The small molecule below binds the protein below.
Small molecule (SMILES): OC1CCC(O)CC1

Sequence of chain 1.A:
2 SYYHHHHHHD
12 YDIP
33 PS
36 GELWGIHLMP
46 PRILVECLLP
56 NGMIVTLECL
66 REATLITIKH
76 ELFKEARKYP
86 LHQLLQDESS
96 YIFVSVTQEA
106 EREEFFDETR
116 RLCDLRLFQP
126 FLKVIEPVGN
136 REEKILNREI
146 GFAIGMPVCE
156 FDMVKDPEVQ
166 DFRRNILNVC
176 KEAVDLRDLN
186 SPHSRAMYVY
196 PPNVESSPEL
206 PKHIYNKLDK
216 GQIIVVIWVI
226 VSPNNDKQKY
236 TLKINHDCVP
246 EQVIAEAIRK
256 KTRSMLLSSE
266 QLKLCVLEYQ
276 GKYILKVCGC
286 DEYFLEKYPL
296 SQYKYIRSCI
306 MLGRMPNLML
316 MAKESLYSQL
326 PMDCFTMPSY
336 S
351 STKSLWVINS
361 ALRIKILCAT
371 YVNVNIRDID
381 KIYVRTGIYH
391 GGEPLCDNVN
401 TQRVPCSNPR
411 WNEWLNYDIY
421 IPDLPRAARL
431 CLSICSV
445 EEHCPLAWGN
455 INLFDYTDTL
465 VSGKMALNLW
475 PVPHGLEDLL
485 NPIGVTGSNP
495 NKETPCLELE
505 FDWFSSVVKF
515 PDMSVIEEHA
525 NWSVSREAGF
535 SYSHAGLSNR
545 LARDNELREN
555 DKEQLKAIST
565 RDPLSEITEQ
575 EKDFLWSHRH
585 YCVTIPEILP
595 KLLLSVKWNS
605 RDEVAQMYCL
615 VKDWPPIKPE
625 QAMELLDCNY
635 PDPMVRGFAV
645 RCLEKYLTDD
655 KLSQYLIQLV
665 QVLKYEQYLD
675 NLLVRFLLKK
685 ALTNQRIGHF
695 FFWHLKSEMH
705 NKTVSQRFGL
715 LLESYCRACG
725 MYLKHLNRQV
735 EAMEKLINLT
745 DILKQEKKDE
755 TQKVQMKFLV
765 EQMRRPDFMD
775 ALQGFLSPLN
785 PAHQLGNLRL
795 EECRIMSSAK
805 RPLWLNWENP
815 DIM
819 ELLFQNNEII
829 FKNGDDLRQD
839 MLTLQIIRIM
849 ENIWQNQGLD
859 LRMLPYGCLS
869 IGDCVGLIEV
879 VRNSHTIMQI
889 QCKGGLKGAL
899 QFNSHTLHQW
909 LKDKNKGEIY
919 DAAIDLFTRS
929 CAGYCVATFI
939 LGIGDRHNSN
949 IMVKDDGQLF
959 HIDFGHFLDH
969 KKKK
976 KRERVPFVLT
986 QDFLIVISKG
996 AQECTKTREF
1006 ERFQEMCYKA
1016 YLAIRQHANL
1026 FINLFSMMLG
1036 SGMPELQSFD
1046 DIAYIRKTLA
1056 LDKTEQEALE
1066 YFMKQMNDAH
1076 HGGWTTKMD

Binding-site contacts:
Ligand atom C1 contacts residue GLU570 of chain 1.A at 4.5 Å.
Ligand atom C5 contacts residue ASN57 of chain 1.B at 4.1 Å.
Ligand atom C contacts residue ASN57 of chain 1.B at 4.2 Å.
Ligand atom O contacts residue ASN57 of chain 1.B at 3.1 Å (h-bond).
Ligand atom C3 contacts residue ASN633 of chain 1.A at 4.3 Å.
Ligand atom O1 contacts residue ASN633 of chain 1.A at 4.2 Å.
Ligand atom C contacts residue GLU570 of chain 1.A at 3.6 Å.
Ligand atom O contacts residue GLU570 of chain 1.A at 3.7 Å.
Ligand atom O1 contacts residue PHE1044 of chain 1.A at 3.9 Å.

Sequence of chain 1.B:
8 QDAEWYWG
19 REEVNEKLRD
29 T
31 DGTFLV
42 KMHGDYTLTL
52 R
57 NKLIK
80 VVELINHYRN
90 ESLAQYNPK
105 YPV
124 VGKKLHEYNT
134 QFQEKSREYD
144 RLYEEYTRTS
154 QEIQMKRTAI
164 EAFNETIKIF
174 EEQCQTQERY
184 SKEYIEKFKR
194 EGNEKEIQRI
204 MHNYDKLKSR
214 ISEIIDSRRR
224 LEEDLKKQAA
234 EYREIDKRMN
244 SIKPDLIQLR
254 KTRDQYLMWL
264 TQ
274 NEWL